Binding-site contacts:
Ligand atom C5 contacts residue ARG568 of chain 1.D at 4.1 Å.
Ligand atom O5 contacts residue LYS569 of chain 1.D at 3.8 Å.
Ligand atom O43 contacts residue ARG270 of chain 1.D at 4.2 Å.
Ligand atom O53 contacts residue LYS507 of chain 1.D at 4.4 Å.
Ligand atom O41 contacts residue ARG266 of chain 1.D at 4.5 Å.
Ligand atom O11 contacts residue ARG568 of chain 1.D at 3.8 Å.
Ligand atom P4 contacts residue ARG266 of chain 1.D at 4.0 Å.
Ligand atom O6 contacts residue ARG568 of chain 1.D at 3.3 Å (salt-bridge).
Ligand atom O12 contacts residue ARG568 of chain 1.D at 3.2 Å (salt-bridge).
Ligand atom O52 contacts residue LYS569 of chain 1.D at 2.7 Å (salt-bridge).
Ligand atom C6 contacts residue ARG270 of chain 1.D at 4.3 Å.
Ligand atom P1 contacts residue ARG568 of chain 1.D at 4.0 Å.
Ligand atom O42 contacts residue ARG266 of chain 1.D at 4.0 Å.
Ligand atom O41 contacts residue LYS569 of chain 1.D at 3.0 Å (salt-bridge).
Ligand atom O1 contacts residue ARG568 of chain 1.D at 4.0 Å.
Ligand atom P5 contacts residue LYS507 of chain 1.D at 4.5 Å.
Ligand atom C4 contacts residue ARG270 of chain 1.D at 4.3 Å.
Ligand atom O5 contacts residue ARG568 of chain 1.D at 3.9 Å.
Ligand atom O3 contacts residue ARG568 of chain 1.D at 3.9 Å.
Ligand atom O43 contacts residue THR268 of chain 1.D at 4.5 Å.
Ligand atom O52 contacts residue TYR567 of chain 1.D at 3.8 Å.
Ligand atom O4 contacts residue ARG270 of chain 1.D at 3.8 Å.
Ligand atom O5 contacts residue ARG270 of chain 1.D at 3.8 Å.
Ligand atom O51 contacts residue LYS507 of chain 1.D at 4.1 Å.
Ligand atom O51 contacts residue ARG270 of chain 1.D at 3.0 Å (salt-bridge).
Ligand atom O6 contacts residue ARG270 of chain 1.D at 4.2 Å.
Ligand atom C5 contacts residue ARG270 of chain 1.D at 3.4 Å.
Ligand atom O51 contacts residue LYS569 of chain 1.D at 4.2 Å.
Ligand atom O53 contacts residue ARG270 of chain 1.D at 3.1 Å (salt-bridge).
Ligand atom C1 contacts residue ARG568 of chain 1.D at 4.2 Å.
Ligand atom P5 contacts residue ARG270 of chain 1.D at 3.5 Å.
Ligand atom C6 contacts residue ARG568 of chain 1.D at 3.2 Å.
Ligand atom O53 contacts residue TYR567 of chain 1.D at 4.1 Å.
Ligand atom O43 contacts residue ARG266 of chain 1.D at 2.6 Å (salt-bridge).
Ligand atom P5 contacts residue LYS569 of chain 1.D at 3.8 Å.
Ligand atom O52 contacts residue LYS507 of chain 1.D at 4.1 Å.
Ligand atom O52 contacts residue ARG510 of chain 1.D at 3.6 Å (salt-bridge).

Sequence of chain 1.D:
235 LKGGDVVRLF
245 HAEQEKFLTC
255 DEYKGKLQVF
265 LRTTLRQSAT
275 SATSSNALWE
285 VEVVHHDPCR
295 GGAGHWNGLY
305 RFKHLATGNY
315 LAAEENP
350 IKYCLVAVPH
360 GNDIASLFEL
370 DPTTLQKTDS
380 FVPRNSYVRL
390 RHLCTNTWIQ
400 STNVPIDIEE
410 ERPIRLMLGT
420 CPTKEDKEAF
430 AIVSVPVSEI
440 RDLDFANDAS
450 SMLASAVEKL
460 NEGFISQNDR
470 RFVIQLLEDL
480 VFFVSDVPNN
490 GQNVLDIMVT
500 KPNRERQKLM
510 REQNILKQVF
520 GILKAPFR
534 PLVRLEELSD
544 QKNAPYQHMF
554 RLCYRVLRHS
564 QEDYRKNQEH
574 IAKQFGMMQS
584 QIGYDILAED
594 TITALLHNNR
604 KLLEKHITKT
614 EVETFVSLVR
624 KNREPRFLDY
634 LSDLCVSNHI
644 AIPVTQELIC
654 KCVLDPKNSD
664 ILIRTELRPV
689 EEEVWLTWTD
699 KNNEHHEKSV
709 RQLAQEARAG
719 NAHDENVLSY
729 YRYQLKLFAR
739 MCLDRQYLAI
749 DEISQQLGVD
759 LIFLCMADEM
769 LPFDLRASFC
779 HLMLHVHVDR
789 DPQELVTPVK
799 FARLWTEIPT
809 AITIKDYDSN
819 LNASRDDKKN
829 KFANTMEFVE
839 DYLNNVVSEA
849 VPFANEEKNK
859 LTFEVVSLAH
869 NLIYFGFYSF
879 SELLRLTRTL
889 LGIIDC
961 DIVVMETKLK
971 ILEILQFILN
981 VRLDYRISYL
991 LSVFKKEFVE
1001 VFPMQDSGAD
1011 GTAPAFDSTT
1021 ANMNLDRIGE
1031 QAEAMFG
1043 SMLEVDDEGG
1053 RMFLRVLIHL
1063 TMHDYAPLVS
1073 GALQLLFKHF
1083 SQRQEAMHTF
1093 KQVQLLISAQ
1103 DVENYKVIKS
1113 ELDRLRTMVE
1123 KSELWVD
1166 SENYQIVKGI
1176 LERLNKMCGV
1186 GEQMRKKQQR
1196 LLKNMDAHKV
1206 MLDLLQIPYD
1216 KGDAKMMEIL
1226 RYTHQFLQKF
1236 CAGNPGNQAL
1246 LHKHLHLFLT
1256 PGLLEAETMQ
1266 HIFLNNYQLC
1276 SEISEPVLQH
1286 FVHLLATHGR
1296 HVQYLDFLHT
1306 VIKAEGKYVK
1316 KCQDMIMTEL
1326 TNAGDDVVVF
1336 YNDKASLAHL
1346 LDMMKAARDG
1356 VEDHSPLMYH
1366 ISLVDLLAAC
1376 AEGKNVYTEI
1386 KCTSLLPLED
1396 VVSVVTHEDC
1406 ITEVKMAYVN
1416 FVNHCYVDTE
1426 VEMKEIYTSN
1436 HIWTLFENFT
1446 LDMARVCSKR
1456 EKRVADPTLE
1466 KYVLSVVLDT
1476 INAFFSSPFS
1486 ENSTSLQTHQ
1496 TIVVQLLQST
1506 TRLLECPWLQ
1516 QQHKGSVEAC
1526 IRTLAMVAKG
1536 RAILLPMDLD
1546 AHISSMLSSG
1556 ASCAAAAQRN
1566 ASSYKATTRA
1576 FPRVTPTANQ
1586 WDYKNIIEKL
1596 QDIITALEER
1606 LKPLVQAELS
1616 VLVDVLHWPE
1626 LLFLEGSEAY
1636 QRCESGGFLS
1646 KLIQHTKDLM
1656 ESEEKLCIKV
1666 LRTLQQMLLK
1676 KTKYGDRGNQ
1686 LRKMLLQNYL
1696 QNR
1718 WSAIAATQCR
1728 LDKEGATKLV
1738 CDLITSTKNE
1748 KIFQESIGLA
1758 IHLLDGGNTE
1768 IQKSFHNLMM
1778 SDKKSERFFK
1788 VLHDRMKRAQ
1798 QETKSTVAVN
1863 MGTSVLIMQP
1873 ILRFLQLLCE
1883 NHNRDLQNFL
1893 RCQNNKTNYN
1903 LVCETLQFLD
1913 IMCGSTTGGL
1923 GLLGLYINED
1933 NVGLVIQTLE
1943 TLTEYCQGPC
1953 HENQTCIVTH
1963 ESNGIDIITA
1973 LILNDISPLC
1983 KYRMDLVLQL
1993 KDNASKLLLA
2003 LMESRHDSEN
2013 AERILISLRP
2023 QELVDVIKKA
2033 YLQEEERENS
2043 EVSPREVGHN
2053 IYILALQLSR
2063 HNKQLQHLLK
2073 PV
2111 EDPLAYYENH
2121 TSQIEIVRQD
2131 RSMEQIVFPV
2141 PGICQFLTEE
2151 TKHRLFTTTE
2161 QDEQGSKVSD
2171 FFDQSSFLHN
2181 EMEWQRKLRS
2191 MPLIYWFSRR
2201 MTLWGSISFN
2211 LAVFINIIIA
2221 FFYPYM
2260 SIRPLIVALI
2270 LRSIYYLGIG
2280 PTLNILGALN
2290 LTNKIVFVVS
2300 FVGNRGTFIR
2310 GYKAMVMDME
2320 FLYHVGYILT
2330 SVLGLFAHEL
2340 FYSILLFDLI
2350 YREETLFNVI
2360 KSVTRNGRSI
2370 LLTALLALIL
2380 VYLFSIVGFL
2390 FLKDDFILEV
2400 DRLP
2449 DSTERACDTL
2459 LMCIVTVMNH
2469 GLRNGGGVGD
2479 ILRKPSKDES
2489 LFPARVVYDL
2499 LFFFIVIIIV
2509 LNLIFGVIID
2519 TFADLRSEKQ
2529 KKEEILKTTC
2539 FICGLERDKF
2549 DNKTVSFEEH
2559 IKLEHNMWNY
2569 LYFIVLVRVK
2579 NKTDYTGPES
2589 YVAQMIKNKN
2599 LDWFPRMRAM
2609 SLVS

A small-molecule ligand and the protein it binds are described below.
Small molecule (SMILES): O=P(O)(O)O[C@@H]1[C@H](O)[C@H](O)[C@@H](OP(=O)(O)O)[C@H](OP(=O)(O)O)[C@H]1O